Sequence of chain 1.B:
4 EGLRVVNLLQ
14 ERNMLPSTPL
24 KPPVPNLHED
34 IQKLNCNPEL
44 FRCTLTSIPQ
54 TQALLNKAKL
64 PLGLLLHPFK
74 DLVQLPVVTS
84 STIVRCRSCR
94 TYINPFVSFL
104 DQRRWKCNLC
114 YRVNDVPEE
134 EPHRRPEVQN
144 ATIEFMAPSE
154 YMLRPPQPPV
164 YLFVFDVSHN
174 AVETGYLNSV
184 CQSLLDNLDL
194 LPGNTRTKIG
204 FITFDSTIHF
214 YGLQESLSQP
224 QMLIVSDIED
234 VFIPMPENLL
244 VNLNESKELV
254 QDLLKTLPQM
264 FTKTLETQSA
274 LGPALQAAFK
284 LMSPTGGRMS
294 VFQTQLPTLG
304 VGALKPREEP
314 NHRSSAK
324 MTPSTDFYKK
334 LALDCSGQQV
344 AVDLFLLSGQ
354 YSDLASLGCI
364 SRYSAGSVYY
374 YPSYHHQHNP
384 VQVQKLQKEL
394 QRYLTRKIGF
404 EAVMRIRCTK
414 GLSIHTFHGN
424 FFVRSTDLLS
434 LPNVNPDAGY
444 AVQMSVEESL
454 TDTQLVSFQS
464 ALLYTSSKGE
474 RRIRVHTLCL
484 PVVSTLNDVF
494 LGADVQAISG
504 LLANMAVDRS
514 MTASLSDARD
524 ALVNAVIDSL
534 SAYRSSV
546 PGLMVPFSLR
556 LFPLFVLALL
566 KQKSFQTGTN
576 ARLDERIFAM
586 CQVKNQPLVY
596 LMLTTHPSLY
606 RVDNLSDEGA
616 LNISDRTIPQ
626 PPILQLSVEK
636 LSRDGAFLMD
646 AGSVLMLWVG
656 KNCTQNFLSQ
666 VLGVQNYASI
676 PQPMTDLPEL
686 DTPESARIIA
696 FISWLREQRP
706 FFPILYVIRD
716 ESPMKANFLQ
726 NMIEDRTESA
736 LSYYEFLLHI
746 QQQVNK

This small molecule binds to this protein.
Small molecule (SMILES): C[C@H](N)C(=O)N[C@@H](CC(=O)O)C(=O)N[C@@H](CC(=O)O)C(=O)O

Binding-site contacts:
Ligand atom CB contacts residue ARG408 of chain 1.B at 3.8 Å.
Ligand atom C contacts residue ARG408 of chain 1.B at 3.0 Å.
Ligand atom OD2 contacts residue TYR95 of chain 1.B at 2.5 Å (h-bond).
Ligand atom O contacts residue ARG410 of chain 1.B at 2.8 Å (salt-bridge).
Ligand atom CG contacts residue ALA464 of chain 1.B at 3.3 Å (hydrophobic).
Ligand atom CG contacts residue ARG88 of chain 1.B at 4.5 Å.
Ligand atom CA contacts residue ARG410 of chain 1.B at 4.4 Å.
Ligand atom OXT contacts residue ARG408 of chain 1.B at 2.3 Å (salt-bridge).
Ligand atom OD2 contacts residue TYR154 of chain 1.B at 3.9 Å.
Ligand atom O contacts residue ARG93 of chain 1.B at 4.3 Å.
Ligand atom CB contacts residue ARG88 of chain 1.B at 4.1 Å.
Ligand atom CA contacts residue TYR95 of chain 1.B at 3.8 Å (hydrophobic).
Ligand atom OD1 contacts residue VAL406 of chain 1.B at 4.3 Å.
Ligand atom OXT contacts residue ARG410 of chain 1.B at 3.4 Å (salt-bridge).
Ligand atom CA contacts residue ARG408 of chain 1.B at 4.3 Å.
Ligand atom O contacts residue LEU431 of chain 1.B at 4.3 Å.
Ligand atom OXT contacts residue LEU431 of chain 1.B at 4.5 Å.
Ligand atom OD1 contacts residue ILE476 of chain 1.B at 4.3 Å.
Ligand atom OD1 contacts residue LEU466 of chain 1.B at 3.3 Å.
Ligand atom C contacts residue ARG410 of chain 1.B at 3.3 Å.
Ligand atom OD1 contacts residue TYR95 of chain 1.B at 3.8 Å.
Ligand atom N contacts residue LEU466 of chain 1.B at 3.4 Å.
Ligand atom CB contacts residue TYR95 of chain 1.B at 4.1 Å (hydrophobic).
Ligand atom N contacts residue ARG88 of chain 1.B at 4.3 Å.
Ligand atom OD2 contacts residue ALA464 of chain 1.B at 2.4 Å.
Ligand atom OD2 contacts residue ILE476 of chain 1.B at 4.4 Å.
Ligand atom OD1 contacts residue ALA464 of chain 1.B at 3.7 Å.
Ligand atom O contacts residue ARG88 of chain 1.B at 3.2 Å (salt-bridge).
Ligand atom O contacts residue ARG408 of chain 1.B at 3.1 Å (salt-bridge).
Ligand atom CB contacts residue LEU431 of chain 1.B at 4.0 Å (hydrophobic).
Ligand atom N contacts residue ARG408 of chain 1.B at 4.1 Å.
Ligand atom CA contacts residue LEU466 of chain 1.B at 4.3 Å (hydrophobic).
Ligand atom OD2 contacts residue ARG88 of chain 1.B at 4.2 Å.
Ligand atom N contacts residue TYR95 of chain 1.B at 4.5 Å.
Ligand atom CG contacts residue TYR95 of chain 1.B at 3.2 Å (hydrophobic).
Ligand atom O contacts residue ARG408 of chain 1.B at 3.2 Å (salt-bridge).
Ligand atom C contacts residue ARG408 of chain 1.B at 4.0 Å.
Ligand atom C contacts residue ARG88 of chain 1.B at 3.9 Å.
Ligand atom CB contacts residue ALA464 of chain 1.B at 4.5 Å (hydrophobic).
Ligand atom CA contacts residue ARG88 of chain 1.B at 3.7 Å.